Sequence of chain 1.B:
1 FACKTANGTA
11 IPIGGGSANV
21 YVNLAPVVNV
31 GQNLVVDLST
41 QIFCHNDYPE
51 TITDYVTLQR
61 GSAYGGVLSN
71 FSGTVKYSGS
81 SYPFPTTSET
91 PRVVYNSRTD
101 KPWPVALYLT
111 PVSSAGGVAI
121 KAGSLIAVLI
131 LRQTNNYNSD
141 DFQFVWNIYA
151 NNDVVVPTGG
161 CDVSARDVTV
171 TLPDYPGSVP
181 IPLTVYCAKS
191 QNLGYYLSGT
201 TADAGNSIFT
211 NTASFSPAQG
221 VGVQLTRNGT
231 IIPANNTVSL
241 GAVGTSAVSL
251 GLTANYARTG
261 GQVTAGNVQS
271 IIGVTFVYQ

This protein binds this small molecule.
Small molecule (SMILES): OC[C@H]1O[C@H](O)[C@@H](O)[C@@H](O)[C@@H]1O

Binding-site contacts:
Ligand atom C1 contacts residue PHE1 of chain 1.B at 3.6 Å (hydrophobic).
Ligand atom C5 contacts residue PHE1 of chain 1.B at 3.8 Å (hydrophobic).
Ligand atom C4 contacts residue GLN133 of chain 1.B at 4.1 Å.
Ligand atom O6 contacts residue PHE1 of chain 1.B at 2.9 Å (h-bond).
Ligand atom O4 contacts residue ASP54 of chain 1.B at 2.8 Å (salt-bridge).
Ligand atom C6 contacts residue TYR48 of chain 1.B at 3.9 Å (hydrophobic).
Ligand atom C2 contacts residue ILE13 of chain 1.B at 3.8 Å (hydrophobic).
Ligand atom O1 contacts residue TYR48 of chain 1.B at 3.7 Å.
Ligand atom C5 contacts residue TYR48 of chain 1.B at 4.0 Å (hydrophobic).
Ligand atom C6 contacts residue ASP47 of chain 1.B at 3.8 Å.
Ligand atom C4 contacts residue PHE1 of chain 1.B at 3.9 Å (hydrophobic).
Ligand atom O2 contacts residue PHE1 of chain 1.B at 2.8 Å (h-bond).
Ligand atom C5 contacts residue ASP54 of chain 1.B at 4.1 Å.
Ligand atom C1 contacts residue TYR48 of chain 1.B at 4.0 Å (hydrophobic).
Ligand atom O5 contacts residue ASP47 of chain 1.B at 3.8 Å.
Ligand atom C6 contacts residue PHE1 of chain 1.B at 3.9 Å (hydrophobic).
Ligand atom O5 contacts residue PHE1 of chain 1.B at 3.0 Å (h-bond).
Ligand atom C2 contacts residue PHE1 of chain 1.B at 3.7 Å (hydrophobic).
Ligand atom C3 contacts residue ASP140 of chain 1.B at 3.2 Å.
Ligand atom C6 contacts residue ASP54 of chain 1.B at 3.2 Å.
Ligand atom O6 contacts residue TYR48 of chain 1.B at 3.8 Å.
Ligand atom O3 contacts residue ASP140 of chain 1.B at 2.6 Å (salt-bridge).
Ligand atom O3 contacts residue GLN133 of chain 1.B at 3.6 Å (h-bond).
Ligand atom O4 contacts residue ASN135 of chain 1.B at 2.5 Å (h-bond).
Ligand atom O4 contacts residue ILE52 of chain 1.B at 3.6 Å.
Ligand atom C2 contacts residue ASP140 of chain 1.B at 4.0 Å.
Ligand atom C6 contacts residue ILE52 of chain 1.B at 3.8 Å (hydrophobic).
Ligand atom C4 contacts residue ASN135 of chain 1.B at 3.7 Å.
Ligand atom O6 contacts residue ASP54 of chain 1.B at 2.7 Å (salt-bridge).
Ligand atom C3 contacts residue ASN135 of chain 1.B at 3.8 Å.
Ligand atom O6 contacts residue ASP47 of chain 1.B at 2.7 Å (salt-bridge).
Ligand atom O6 contacts residue ASN46 of chain 1.B at 2.9 Å (h-bond).
Ligand atom C6 contacts residue ASN46 of chain 1.B at 3.2 Å.
Ligand atom O4 contacts residue GLN133 of chain 1.B at 3.7 Å.
Ligand atom C5 contacts residue ILE52 of chain 1.B at 4.2 Å (hydrophobic).
Ligand atom O2 contacts residue ILE13 of chain 1.B at 3.4 Å.
Ligand atom O3 contacts residue ASN135 of chain 1.B at 3.5 Å (h-bond).
Ligand atom C4 contacts residue ASP54 of chain 1.B at 3.5 Å.
Ligand atom O5 contacts residue TYR48 of chain 1.B at 3.6 Å.
Ligand atom O3 contacts residue PHE142 of chain 1.B at 3.5 Å.